This small molecule binds to this protein.
Small molecule (SMILES): CC(=O)N[C@H]1[C@H](O[C@H]2[C@H](O)[C@@H](NC(C)=O)CO[C@@H]2CO)O[C@H](CO)[C@@H](O)[C@@H]1O

Sequence of chain 2.H:
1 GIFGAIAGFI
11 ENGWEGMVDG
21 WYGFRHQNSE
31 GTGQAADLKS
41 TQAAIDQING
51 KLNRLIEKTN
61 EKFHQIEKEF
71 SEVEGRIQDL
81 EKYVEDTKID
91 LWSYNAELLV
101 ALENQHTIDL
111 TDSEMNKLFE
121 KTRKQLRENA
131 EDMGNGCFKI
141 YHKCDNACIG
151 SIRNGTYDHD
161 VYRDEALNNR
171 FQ

Binding-site contacts:
Ligand atom C3 contacts residue ASN279 of chain 2.G at 3.8 Å.
Ligand atom C5 contacts residue ASN279 of chain 2.G at 3.6 Å.
Ligand atom O5 contacts residue ASN279 of chain 2.G at 2.4 Å (h-bond).
Ligand atom O7 contacts residue ASN279 of chain 2.G at 3.9 Å.
Ligand atom C3 contacts residue VAL291 of chain 2.G at 3.8 Å (hydrophobic).
Ligand atom O5 contacts residue ASN292 of chain 2.G at 4.2 Å.
Ligand atom O6 contacts residue ASN292 of chain 2.G at 4.0 Å.
Ligand atom C7 contacts residue VAL291 of chain 2.G at 4.1 Å (hydrophobic).
Ligand atom C1 contacts residue ASN279 of chain 2.G at 1.4 Å.
Ligand atom C8 contacts residue GLU69 of chain 2.H at 3.1 Å.
Ligand atom C2 contacts residue VAL291 of chain 2.G at 3.6 Å (hydrophobic).
Ligand atom N2 contacts residue ASN279 of chain 2.G at 2.9 Å (h-bond).
Ligand atom C1 contacts residue ASN292 of chain 2.G at 4.2 Å.
Ligand atom C4 contacts residue ASN279 of chain 2.G at 4.3 Å.
Ligand atom C8 contacts residue ARG293 of chain 2.G at 4.2 Å.
Ligand atom C8 contacts residue VAL291 of chain 2.G at 3.8 Å (hydrophobic).
Ligand atom C2 contacts residue ASN279 of chain 2.G at 2.5 Å.
Ligand atom C7 contacts residue GLU69 of chain 2.H at 4.4 Å.
Ligand atom O6 contacts residue GLU69 of chain 2.H at 3.8 Å.
Ligand atom C8 contacts residue ASN290 of chain 2.G at 4.3 Å.
Ligand atom C7 contacts residue ASN279 of chain 2.G at 3.6 Å.
Ligand atom N2 contacts residue VAL291 of chain 2.G at 3.1 Å (h-bond).
Ligand atom C1 contacts residue VAL291 of chain 2.G at 3.6 Å (hydrophobic).
Ligand atom C8 contacts residue SER39 of chain 2.G at 3.3 Å.
Ligand atom C5 contacts residue ASN292 of chain 2.G at 4.2 Å.

Sequence of chain 2.G:
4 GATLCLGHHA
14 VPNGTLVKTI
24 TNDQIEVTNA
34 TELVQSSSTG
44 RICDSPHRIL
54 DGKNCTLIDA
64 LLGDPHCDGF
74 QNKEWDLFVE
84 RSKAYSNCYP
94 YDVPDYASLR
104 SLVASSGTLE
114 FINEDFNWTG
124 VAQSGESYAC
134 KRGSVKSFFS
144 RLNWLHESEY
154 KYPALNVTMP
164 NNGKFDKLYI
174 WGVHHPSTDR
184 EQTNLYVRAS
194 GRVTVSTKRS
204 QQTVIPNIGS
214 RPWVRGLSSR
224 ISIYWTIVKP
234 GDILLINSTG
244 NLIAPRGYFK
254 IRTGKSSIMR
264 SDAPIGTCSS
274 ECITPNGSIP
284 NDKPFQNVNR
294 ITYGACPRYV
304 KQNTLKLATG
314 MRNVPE